Binding-site contacts:
Ligand atom OP1 contacts residue HIS113 of chain 1.A at 3.0 Å (h-bond).
Ligand atom N2 contacts residue ASP413 of chain 1.A at 3.3 Å (salt-bridge).
Ligand atom OP1 contacts residue LYS406 of chain 1.A at 3.8 Å.
Ligand atom O2' contacts residue ASN410 of chain 1.A at 3.3 Å (h-bond).
Ligand atom O2' contacts residue ASP413 of chain 1.A at 3.8 Å.
Ligand atom C5' contacts residue ASN410 of chain 1.A at 3.4 Å.
Ligand atom C4' contacts residue ARG377 of chain 1.A at 3.8 Å.
Ligand atom O2' contacts residue GLY328 of chain 1.A at 3.6 Å.
Ligand atom O3' contacts residue HIS414 of chain 1.A at 3.6 Å.
Ligand atom C5' contacts residue MET393 of chain 1.A at 3.7 Å (hydrophobic).
Ligand atom OP1 contacts residue SER133 of chain 1.A at 3.7 Å.
Ligand atom O5' contacts residue HIS113 of chain 1.A at 3.5 Å.
Ligand atom C4' contacts residue HIS414 of chain 1.A at 3.4 Å.
Ligand atom C5' contacts residue HIS414 of chain 1.A at 3.6 Å.
Ligand atom P contacts residue LYS376 of chain 1.A at 3.6 Å.
Ligand atom C3' contacts residue ASP329 of chain 1.A at 3.7 Å.
Ligand atom C5' contacts residue SER401 of chain 1.A at 3.7 Å.
Ligand atom C5' contacts residue LEU375 of chain 1.A at 3.8 Å (hydrophobic).
Ligand atom OP2 contacts residue HIS113 of chain 1.A at 3.8 Å.
Ligand atom O3' contacts residue SER401 of chain 1.A at 3.4 Å (h-bond).
Ligand atom O3' contacts residue ASP330 of chain 1.A at 3.6 Å (salt-bridge).
Ligand atom O3' contacts residue LEU375 of chain 1.A at 3.7 Å.
Ligand atom P contacts residue HIS113 of chain 1.A at 3.5 Å.
Ligand atom OP1 contacts residue SER401 of chain 1.A at 2.6 Å (h-bond).
Ligand atom O3' contacts residue LYS376 of chain 1.A at 3.6 Å.
Ligand atom OP2 contacts residue LYS376 of chain 1.A at 3.5 Å.
Ligand atom O2' contacts residue SER417 of chain 1.A at 3.6 Å.
Ligand atom OP2 contacts residue HIS113 of chain 1.A at 3.0 Å.
Ligand atom O3' contacts residue TYR327 of chain 1.A at 3.3 Å (h-bond).
Ligand atom C5' contacts residue ASP330 of chain 1.A at 3.6 Å.
Ligand atom O2' contacts residue LEU421 of chain 1.A at 3.6 Å.
Ligand atom O3' contacts residue ASP329 of chain 1.A at 2.6 Å (salt-bridge).
Ligand atom O2' contacts residue LEU375 of chain 1.A at 3.4 Å.
Ligand atom O2' contacts residue TYR327 of chain 1.A at 3.0 Å (h-bond).
Ligand atom OP1 contacts residue LYS376 of chain 1.A at 2.9 Å (salt-bridge).
Ligand atom O4' contacts residue ARG377 of chain 1.A at 3.7 Å.
Ligand atom P contacts residue SER401 of chain 1.A at 3.6 Å.
Ligand atom O2' contacts residue HIS414 of chain 1.A at 3.8 Å.
Ligand atom C1' contacts residue SER417 of chain 1.A at 3.8 Å.
Ligand atom C4' contacts residue LEU375 of chain 1.A at 3.7 Å (hydrophobic).

Sequence of chain 1.A:
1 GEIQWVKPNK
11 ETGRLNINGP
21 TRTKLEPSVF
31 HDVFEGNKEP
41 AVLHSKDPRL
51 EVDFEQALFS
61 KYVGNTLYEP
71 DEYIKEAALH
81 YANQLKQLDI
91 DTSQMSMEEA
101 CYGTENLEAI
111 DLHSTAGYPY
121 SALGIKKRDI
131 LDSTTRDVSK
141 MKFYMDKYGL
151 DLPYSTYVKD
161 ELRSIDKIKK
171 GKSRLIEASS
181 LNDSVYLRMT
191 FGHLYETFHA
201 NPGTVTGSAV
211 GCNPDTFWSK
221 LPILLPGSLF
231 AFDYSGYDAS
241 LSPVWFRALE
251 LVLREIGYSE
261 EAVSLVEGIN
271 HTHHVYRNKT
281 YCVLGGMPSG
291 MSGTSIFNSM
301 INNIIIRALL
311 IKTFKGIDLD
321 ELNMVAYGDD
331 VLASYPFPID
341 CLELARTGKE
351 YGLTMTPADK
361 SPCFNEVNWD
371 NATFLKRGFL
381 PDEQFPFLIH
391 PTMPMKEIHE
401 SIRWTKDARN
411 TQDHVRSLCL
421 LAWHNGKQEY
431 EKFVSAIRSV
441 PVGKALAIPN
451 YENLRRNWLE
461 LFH

The protein below binds the small molecule below.
Small molecule (SMILES): Nc1ccn([C@@H]2O[C@H](CO[P](=O)(O)O[C@H]3[C@@H](O)[C@H](n4ccc(N)nc4=O)O[C@@H]3CO[P](=O)(O)O[C@H]3[C@@H](O)[C@H](n4cnc5c(N)ncnc54)O[C@@H]3CO[P](=O)(O)O[C@H]3[C@@H](O)[C@H](n4cnc5c(=O)nc(N)[nH]c54)O[C@@H]3CO[P](=O)(O)O[C@H]3[C@@H](O)[C@H](n4cnc5c(N)ncnc54)O[C@@H]3CO[P](=O)(O)O[C@H]3[C@@H](O)[C@H](n4cnc5c(=O)nc(N)[nH]c54)O[C@@H]3CO[P](=O)(O)O[C@H]3[C@@H](O)[C@H](n4cnc5c(N)ncnc54)O[C@@H]3CO[P](=O)(O)O[C@H]3[C@@H](O)[C@H](n4cnc5c(=O)nc(N)[nH]c54)O[C@@H]3CO[P](=O)(O)O[C@H]3[C@@H](O)[C@H](n4cnc5c(N)ncnc54)O[C@@H]3COP(=O)=O)[C@@H](O)[C@H]2O)c(=O)n1